Sequence of chain 1.A:
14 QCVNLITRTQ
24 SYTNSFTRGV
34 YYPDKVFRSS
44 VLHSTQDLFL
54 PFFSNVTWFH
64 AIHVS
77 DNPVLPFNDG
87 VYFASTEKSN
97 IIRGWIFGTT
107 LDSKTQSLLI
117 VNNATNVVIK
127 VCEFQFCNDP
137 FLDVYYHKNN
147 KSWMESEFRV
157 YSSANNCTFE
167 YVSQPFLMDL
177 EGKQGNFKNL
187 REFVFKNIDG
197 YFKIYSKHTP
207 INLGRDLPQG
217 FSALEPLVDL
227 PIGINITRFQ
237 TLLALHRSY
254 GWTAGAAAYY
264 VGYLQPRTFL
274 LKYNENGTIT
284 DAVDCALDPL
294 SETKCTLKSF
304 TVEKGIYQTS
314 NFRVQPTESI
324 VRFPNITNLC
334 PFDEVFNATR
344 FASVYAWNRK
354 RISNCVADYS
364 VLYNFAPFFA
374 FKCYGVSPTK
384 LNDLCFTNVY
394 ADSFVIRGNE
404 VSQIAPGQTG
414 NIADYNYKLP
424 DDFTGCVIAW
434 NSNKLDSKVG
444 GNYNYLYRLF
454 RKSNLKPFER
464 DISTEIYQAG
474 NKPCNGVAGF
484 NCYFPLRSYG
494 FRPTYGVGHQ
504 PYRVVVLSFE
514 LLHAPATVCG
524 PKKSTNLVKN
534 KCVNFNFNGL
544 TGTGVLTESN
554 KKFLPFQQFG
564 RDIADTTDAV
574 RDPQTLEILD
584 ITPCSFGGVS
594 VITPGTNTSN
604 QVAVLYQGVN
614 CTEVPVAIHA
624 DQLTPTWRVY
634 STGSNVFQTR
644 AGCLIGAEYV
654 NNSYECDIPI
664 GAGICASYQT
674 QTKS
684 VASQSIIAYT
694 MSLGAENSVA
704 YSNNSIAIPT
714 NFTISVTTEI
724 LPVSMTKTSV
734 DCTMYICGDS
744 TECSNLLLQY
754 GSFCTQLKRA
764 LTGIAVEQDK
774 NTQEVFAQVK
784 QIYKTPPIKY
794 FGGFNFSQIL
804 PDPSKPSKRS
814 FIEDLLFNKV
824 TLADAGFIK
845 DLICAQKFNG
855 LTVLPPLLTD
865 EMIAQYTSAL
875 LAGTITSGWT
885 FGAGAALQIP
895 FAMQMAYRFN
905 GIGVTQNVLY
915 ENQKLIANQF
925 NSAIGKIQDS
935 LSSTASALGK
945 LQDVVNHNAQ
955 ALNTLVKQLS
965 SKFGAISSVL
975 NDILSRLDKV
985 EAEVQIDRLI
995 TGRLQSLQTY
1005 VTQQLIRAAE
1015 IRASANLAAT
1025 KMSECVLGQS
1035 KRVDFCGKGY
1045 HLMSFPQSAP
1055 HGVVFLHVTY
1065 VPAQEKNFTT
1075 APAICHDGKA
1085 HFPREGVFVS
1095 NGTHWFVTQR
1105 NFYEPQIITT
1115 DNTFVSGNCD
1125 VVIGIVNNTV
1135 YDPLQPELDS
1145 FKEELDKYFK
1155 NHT

This small molecule binds to this protein.
Small molecule (SMILES): CC(=O)N[C@@H]1[C@@H](O)[C@H](O)[C@@H](CO)O[C@H]1O

Binding-site contacts:
Ligand atom C1 contacts residue ASN1155 of chain 1.A at 1.4 Å.
Ligand atom C7 contacts residue ASN1155 of chain 1.A at 3.4 Å.
Ligand atom O7 contacts residue ASN1155 of chain 1.A at 3.5 Å (h-bond).
Ligand atom O5 contacts residue ASN1155 of chain 1.A at 2.3 Å (h-bond).
Ligand atom C4 contacts residue ASN1155 of chain 1.A at 4.2 Å.
Ligand atom C6 contacts residue LYS1154 of chain 1.C at 3.9 Å.
Ligand atom O6 contacts residue LYS1154 of chain 1.C at 4.0 Å.
Ligand atom C2 contacts residue ASN1155 of chain 1.A at 2.5 Å.
Ligand atom O6 contacts residue ASP1150 of chain 1.C at 4.4 Å.
Ligand atom C3 contacts residue ASN1155 of chain 1.A at 3.8 Å.
Ligand atom N2 contacts residue ASN1155 of chain 1.A at 2.9 Å (h-bond).
Ligand atom C5 contacts residue ASN1155 of chain 1.A at 3.7 Å.
Ligand atom C8 contacts residue ASN1155 of chain 1.A at 4.3 Å.
Ligand atom O6 contacts residue TYR1152 of chain 1.A at 3.6 Å.

Sequence of chain 1.C:
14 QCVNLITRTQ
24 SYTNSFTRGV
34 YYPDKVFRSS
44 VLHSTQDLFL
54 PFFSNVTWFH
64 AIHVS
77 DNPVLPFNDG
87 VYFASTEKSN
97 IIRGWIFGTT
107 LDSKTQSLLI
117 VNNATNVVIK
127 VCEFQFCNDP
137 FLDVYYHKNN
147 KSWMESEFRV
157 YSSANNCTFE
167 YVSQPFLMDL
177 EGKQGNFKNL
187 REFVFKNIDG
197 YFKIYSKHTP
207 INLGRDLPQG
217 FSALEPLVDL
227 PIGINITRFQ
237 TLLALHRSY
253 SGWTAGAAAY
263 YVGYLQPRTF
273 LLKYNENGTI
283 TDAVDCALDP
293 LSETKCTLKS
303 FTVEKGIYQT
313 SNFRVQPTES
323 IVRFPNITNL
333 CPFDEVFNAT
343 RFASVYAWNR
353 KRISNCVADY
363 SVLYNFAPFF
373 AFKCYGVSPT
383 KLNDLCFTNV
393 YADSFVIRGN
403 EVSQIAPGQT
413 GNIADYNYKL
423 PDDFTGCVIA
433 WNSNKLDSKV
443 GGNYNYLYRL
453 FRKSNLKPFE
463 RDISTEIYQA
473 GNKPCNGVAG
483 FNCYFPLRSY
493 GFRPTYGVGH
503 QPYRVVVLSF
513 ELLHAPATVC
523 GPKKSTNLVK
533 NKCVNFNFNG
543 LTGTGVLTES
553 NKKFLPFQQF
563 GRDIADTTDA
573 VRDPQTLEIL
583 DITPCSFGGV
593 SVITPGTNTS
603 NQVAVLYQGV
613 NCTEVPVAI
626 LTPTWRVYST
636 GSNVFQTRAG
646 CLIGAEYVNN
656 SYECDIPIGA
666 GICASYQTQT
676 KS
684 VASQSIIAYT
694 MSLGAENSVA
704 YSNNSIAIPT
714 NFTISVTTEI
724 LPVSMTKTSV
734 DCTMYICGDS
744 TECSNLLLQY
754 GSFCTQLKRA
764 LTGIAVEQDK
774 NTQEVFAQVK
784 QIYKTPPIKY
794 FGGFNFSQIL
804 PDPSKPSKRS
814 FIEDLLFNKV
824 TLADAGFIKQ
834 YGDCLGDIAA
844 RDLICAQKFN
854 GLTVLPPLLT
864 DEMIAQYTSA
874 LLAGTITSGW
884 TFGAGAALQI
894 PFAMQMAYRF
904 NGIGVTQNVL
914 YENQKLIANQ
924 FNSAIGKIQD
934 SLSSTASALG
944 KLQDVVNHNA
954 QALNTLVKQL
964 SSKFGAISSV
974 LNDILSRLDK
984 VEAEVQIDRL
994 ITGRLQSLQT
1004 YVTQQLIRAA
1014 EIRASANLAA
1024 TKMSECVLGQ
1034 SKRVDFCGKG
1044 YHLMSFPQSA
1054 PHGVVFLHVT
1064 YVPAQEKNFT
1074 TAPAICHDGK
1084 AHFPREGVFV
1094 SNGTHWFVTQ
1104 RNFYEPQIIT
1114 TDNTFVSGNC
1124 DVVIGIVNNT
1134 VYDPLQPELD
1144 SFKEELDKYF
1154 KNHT